This small molecule binds to this protein.
Small molecule (SMILES): Cc1cc(O)c2c(c1)C(=O)c1cc(O)cc(O)c1C2=O

Sequence of chain 1.B:
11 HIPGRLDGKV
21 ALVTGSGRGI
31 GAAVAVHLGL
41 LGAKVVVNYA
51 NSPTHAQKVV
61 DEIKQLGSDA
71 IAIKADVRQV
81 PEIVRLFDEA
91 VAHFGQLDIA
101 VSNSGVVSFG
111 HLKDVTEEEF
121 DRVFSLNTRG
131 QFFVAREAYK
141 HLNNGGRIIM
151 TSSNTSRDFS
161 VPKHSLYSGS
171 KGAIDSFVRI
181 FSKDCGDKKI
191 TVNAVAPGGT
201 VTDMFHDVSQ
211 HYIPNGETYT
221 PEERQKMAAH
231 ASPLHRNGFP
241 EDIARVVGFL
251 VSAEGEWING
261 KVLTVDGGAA

Binding-site contacts:
Ligand atom C3 contacts residue TYR212 of chain 1.B at 3.5 Å (hydrophobic).
Ligand atom C17 contacts residue TYR212 of chain 1.B at 3.4 Å (hydrophobic).
Ligand atom C2 contacts residue TYR167 of chain 1.B at 3.5 Å (hydrophobic).
Ligand atom C19 contacts residue TYR212 of chain 1.B at 3.1 Å (hydrophobic).
Ligand atom O17 contacts residue SER209 of chain 1.B at 3.2 Å.
Ligand atom C5 contacts residue NAP1 of chain 1.J at 3.7 Å.
Ligand atom C3 contacts residue TYR167 of chain 1.B at 3.4 Å (hydrophobic).
Ligand atom O1 contacts residue MET204 of chain 1.B at 3.2 Å.
Ligand atom C20 contacts residue NAP1 of chain 1.J at 3.4 Å.
Ligand atom O17 contacts residue TYR212 of chain 1.B at 3.6 Å.
Ligand atom C20 contacts residue TYR212 of chain 1.B at 3.2 Å (hydrophobic).
Ligand atom C18 contacts residue TYR212 of chain 1.B at 3.3 Å (hydrophobic).
Ligand atom C3 contacts residue NAP1 of chain 1.J at 2.8 Å.
Ligand atom C4 contacts residue SER153 of chain 1.B at 3.5 Å.
Ligand atom O19 contacts residue TYR212 of chain 1.B at 3.3 Å.
Ligand atom C2 contacts residue TYR212 of chain 1.B at 3.3 Å (hydrophobic).
Ligand atom O1 contacts residue VAL208 of chain 1.B at 3.4 Å.
Ligand atom C17 contacts residue PHE205 of chain 1.B at 3.4 Å (hydrophobic).
Ligand atom C1 contacts residue NAP1 of chain 1.J at 3.4 Å.
Ligand atom C4 contacts residue TYR212 of chain 1.B at 3.5 Å (hydrophobic).
Ligand atom O3 contacts residue TYR167 of chain 1.B at 2.3 Å (h-bond).
Ligand atom O17 contacts residue PHE205 of chain 1.B at 3.2 Å.
Ligand atom C3 contacts residue SER153 of chain 1.B at 3.5 Å.
Ligand atom C1 contacts residue TYR212 of chain 1.B at 3.2 Å (hydrophobic).
Ligand atom C16 contacts residue TYR212 of chain 1.B at 3.6 Å (hydrophobic).
Ligand atom O6 contacts residue ASN154 of chain 1.B at 3.1 Å (h-bond).
Ligand atom C6 contacts residue GLY199 of chain 1.B at 3.4 Å.
Ligand atom C8 contacts residue GLY199 of chain 1.B at 3.8 Å.
Ligand atom O19 contacts residue VAL208 of chain 1.B at 3.6 Å.
Ligand atom O3 contacts residue NAP1 of chain 1.J at 2.5 Å.
Ligand atom C5 contacts residue TYR212 of chain 1.B at 3.4 Å (hydrophobic).
Ligand atom C2 contacts residue NAP1 of chain 1.J at 3.2 Å.
Ligand atom C7 contacts residue TYR212 of chain 1.B at 3.6 Å (hydrophobic).
Ligand atom C6 contacts residue TYR212 of chain 1.B at 3.6 Å (hydrophobic).
Ligand atom O3 contacts residue SER153 of chain 1.B at 2.6 Å (h-bond).
Ligand atom C7 contacts residue GLY199 of chain 1.B at 3.4 Å.
Ligand atom O19 contacts residue PHE205 of chain 1.B at 3.3 Å.
Ligand atom O6 contacts residue GLY199 of chain 1.B at 3.4 Å (h-bond).
Ligand atom C16 contacts residue PHE205 of chain 1.B at 3.6 Å (hydrophobic).
Ligand atom C4 contacts residue NAP1 of chain 1.J at 3.1 Å.